Binding-site contacts:
Ligand atom N2 contacts residue ASN12 of chain 36.D at 3.8 Å.
Ligand atom C2 contacts residue ASN12 of chain 36.D at 3.3 Å.
Ligand atom O7 contacts residue ASN12 of chain 36.D at 3.6 Å.
Ligand atom C7 contacts residue ASN12 of chain 36.D at 3.9 Å.
Ligand atom O5 contacts residue ASN12 of chain 36.D at 2.7 Å (h-bond).
Ligand atom C1 contacts residue ASN12 of chain 36.D at 2.2 Å.
Ligand atom C5 contacts residue ASN12 of chain 36.D at 4.1 Å.

This protein binds this small molecule.
Small molecule (SMILES): CC(=O)N[C@H]1[C@H](O[C@H]2[C@H](O)[C@@H](NC(C)=O)CO[C@@H]2CO)O[C@H](CO)[C@@H](O)[C@@H]1O

Sequence of chain 36.D:
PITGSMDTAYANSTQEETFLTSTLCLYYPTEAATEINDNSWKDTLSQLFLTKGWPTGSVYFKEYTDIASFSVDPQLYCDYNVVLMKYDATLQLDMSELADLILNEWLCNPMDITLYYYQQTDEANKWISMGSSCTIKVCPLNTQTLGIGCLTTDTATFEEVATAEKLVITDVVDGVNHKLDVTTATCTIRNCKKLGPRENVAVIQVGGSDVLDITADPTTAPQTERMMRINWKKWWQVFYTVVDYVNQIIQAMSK